This small molecule binds to this protein.
Small molecule (SMILES): Cc1cccc(O)c1

Sequence of chain 1.R:
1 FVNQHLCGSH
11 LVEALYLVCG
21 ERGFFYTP

Sequence of chain 1.V:
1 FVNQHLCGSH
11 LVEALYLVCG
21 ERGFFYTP

Binding-site contacts:
Ligand atom C6 contacts residue CYS7 of chain 1.R at 4.2 Å (hydrophobic).
Ligand atom C3 contacts residue LEU11 of chain 1.R at 4.3 Å (hydrophobic).
Ligand atom C5 contacts residue LEU11 of chain 1.R at 3.4 Å (hydrophobic).
Ligand atom O1 contacts residue CYS11 of chain 1.Q at 2.8 Å (h-bond).
Ligand atom C3 contacts residue HIS5 of chain 1.V at 3.4 Å.
Ligand atom C2 contacts residue CYS11 of chain 1.Q at 3.9 Å (hydrophobic).
Ligand atom C6 contacts residue CYS6 of chain 1.Q at 3.2 Å (hydrophobic).
Ligand atom C5 contacts residue CYS6 of chain 1.Q at 4.5 Å (hydrophobic).
Ligand atom C5 contacts residue HIS5 of chain 1.V at 4.1 Å.
Ligand atom C1 contacts residue LEU11 of chain 1.R at 3.8 Å (hydrophobic).
Ligand atom C5 contacts residue CYS7 of chain 1.R at 4.4 Å (hydrophobic).
Ligand atom C6 contacts residue VAL2 of chain 1.V at 4.3 Å (hydrophobic).
Ligand atom O1 contacts residue CYS6 of chain 1.Q at 2.6 Å (h-bond).
Ligand atom O1 contacts residue LEU11 of chain 1.R at 4.5 Å.
Ligand atom C4 contacts residue HIS10 of chain 1.R at 4.1 Å.
Ligand atom C3 contacts residue LEU16 of chain 1.Q at 4.3 Å (hydrophobic).
Ligand atom C7 contacts residue LEU16 of chain 1.Q at 3.7 Å (hydrophobic).
Ligand atom C3 contacts residue ALA14 of chain 1.R at 4.5 Å (hydrophobic).
Ligand atom C7 contacts residue LEU17 of chain 1.X at 3.6 Å (hydrophobic).
Ligand atom C1 contacts residue VAL10 of chain 1.Q at 4.4 Å (hydrophobic).
Ligand atom C1 contacts residue CYS11 of chain 1.Q at 3.9 Å (hydrophobic).
Ligand atom O1 contacts residue VAL2 of chain 1.V at 4.2 Å.
Ligand atom O1 contacts residue SER9 of chain 1.Q at 3.6 Å.
Ligand atom C2 contacts residue HIS5 of chain 1.V at 4.0 Å.
Ligand atom C5 contacts residue HIS10 of chain 1.R at 4.1 Å.
Ligand atom O1 contacts residue VAL10 of chain 1.Q at 3.4 Å.
Ligand atom C2 contacts residue VAL10 of chain 1.Q at 4.4 Å (hydrophobic).
Ligand atom C7 contacts residue ALA14 of chain 1.R at 3.7 Å (hydrophobic).
Ligand atom C6 contacts residue LEU11 of chain 1.R at 3.4 Å (hydrophobic).
Ligand atom C1 contacts residue CYS6 of chain 1.Q at 3.3 Å (hydrophobic).
Ligand atom C7 contacts residue HIS5 of chain 1.V at 3.4 Å.
Ligand atom C2 contacts residue LEU11 of chain 1.R at 4.3 Å (hydrophobic).
Ligand atom C2 contacts residue LEU16 of chain 1.Q at 4.4 Å (hydrophobic).
Ligand atom C4 contacts residue LEU11 of chain 1.R at 3.9 Å (hydrophobic).
Ligand atom C4 contacts residue HIS5 of chain 1.V at 3.4 Å.

Sequence of chain 1.Q:
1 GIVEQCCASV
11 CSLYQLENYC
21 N

Sequence of chain 1.X:
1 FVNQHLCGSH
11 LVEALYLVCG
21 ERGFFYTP